Binding-site contacts:
Ligand atom C5 contacts residue ASN379 of chain 1.B at 3.6 Å.
Ligand atom O7 contacts residue ASN379 of chain 1.B at 4.0 Å.
Ligand atom C6 contacts residue GLU385 of chain 1.B at 3.6 Å.
Ligand atom N2 contacts residue ASN379 of chain 1.B at 2.9 Å (h-bond).
Ligand atom O7 contacts residue LYS374 of chain 1.B at 4.1 Å.
Ligand atom O7 contacts residue GLN375 of chain 1.B at 3.4 Å.
Ligand atom C1 contacts residue ILE382 of chain 1.B at 4.3 Å (hydrophobic).
Ligand atom C7 contacts residue ASN379 of chain 1.B at 3.7 Å.
Ligand atom C6 contacts residue SER381 of chain 1.B at 4.0 Å.
Ligand atom C1 contacts residue SER381 of chain 1.B at 3.6 Å.
Ligand atom C5 contacts residue ILE382 of chain 1.B at 4.3 Å (hydrophobic).
Ligand atom C5 contacts residue SER381 of chain 1.B at 3.7 Å.
Ligand atom O5 contacts residue ILE382 of chain 1.B at 3.4 Å.
Ligand atom O6 contacts residue SER381 of chain 1.B at 3.3 Å (h-bond).
Ligand atom C4 contacts residue ASN379 of chain 1.B at 4.2 Å.
Ligand atom O6 contacts residue GLU385 of chain 1.B at 3.0 Å (salt-bridge).
Ligand atom C2 contacts residue ASN379 of chain 1.B at 2.4 Å.
Ligand atom C1 contacts residue GLN375 of chain 1.B at 4.2 Å.
Ligand atom C2 contacts residue GLN375 of chain 1.B at 4.2 Å.
Ligand atom C3 contacts residue ASN379 of chain 1.B at 3.8 Å.
Ligand atom C6 contacts residue TYR371 of chain 1.B at 4.3 Å (hydrophobic).
Ligand atom C1 contacts residue ASN379 of chain 1.B at 1.4 Å.
Ligand atom O6 contacts residue ILE382 of chain 1.B at 3.9 Å.
Ligand atom O5 contacts residue SER381 of chain 1.B at 3.3 Å (h-bond).
Ligand atom O5 contacts residue ASN379 of chain 1.B at 2.3 Å (h-bond).
Ligand atom C6 contacts residue ILE382 of chain 1.B at 4.0 Å (hydrophobic).
Ligand atom C7 contacts residue GLN375 of chain 1.B at 4.5 Å.

This protein binds this small molecule.
Small molecule (SMILES): CC(=O)N[C@@H]1[C@@H](O)[C@H](O)[C@@H](CO)O[C@H]1O

Sequence of chain 1.B:
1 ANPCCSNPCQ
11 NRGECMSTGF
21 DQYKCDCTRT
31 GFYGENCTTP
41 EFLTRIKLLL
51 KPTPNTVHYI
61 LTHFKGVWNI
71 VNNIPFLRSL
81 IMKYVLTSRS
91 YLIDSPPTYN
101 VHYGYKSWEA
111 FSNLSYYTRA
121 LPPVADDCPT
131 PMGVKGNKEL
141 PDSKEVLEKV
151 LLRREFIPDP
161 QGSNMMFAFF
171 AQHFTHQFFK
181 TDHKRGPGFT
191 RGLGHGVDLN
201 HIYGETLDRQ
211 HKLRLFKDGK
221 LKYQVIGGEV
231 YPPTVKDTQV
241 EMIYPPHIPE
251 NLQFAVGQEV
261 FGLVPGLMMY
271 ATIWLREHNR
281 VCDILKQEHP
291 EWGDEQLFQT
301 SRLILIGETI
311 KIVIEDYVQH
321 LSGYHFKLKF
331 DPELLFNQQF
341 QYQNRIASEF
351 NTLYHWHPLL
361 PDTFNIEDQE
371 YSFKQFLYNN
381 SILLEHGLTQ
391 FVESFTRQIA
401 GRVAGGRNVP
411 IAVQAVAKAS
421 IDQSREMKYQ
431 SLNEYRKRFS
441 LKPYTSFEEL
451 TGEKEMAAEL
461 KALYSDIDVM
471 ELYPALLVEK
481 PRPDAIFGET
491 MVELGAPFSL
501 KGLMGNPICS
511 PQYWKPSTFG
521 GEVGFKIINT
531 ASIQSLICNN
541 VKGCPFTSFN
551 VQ